Binding-site contacts:
Ligand atom C14 contacts residue HIS206 of chain 1.A at 3.6 Å.
Ligand atom C2 contacts residue ALA44 of chain 1.A at 3.8 Å (hydrophobic).
Ligand atom C13 contacts residue PHE207 of chain 1.A at 3.9 Å (hydrophobic).
Ligand atom C13 contacts residue ALA203 of chain 1.A at 3.4 Å (hydrophobic).
Ligand atom N24 contacts residue ASP45 of chain 1.A at 2.7 Å (salt-bridge).
Ligand atom C20 contacts residue ALA44 of chain 1.A at 3.8 Å (hydrophobic).
Ligand atom C9 contacts residue TYR98 of chain 1.A at 3.4 Å (hydrophobic).
Ligand atom O4 contacts residue LEU81 of chain 1.A at 3.8 Å.
Ligand atom C5 contacts residue TYR98 of chain 1.A at 3.6 Å (hydrophobic).
Ligand atom C6 contacts residue TYR98 of chain 1.A at 3.8 Å (hydrophobic).
Ligand atom C24 contacts residue PHE207 of chain 1.A at 3.7 Å (hydrophobic).
Ligand atom C15 contacts residue LEU114 of chain 1.A at 3.7 Å (hydrophobic).
Ligand atom C24 contacts residue ASP45 of chain 1.A at 3.2 Å.
Ligand atom C23 contacts residue ASP45 of chain 1.A at 3.3 Å.
Ligand atom C19 contacts residue TRP77 of chain 1.A at 3.6 Å (hydrophobic).
Ligand atom C23 contacts residue ALA44 of chain 1.A at 3.9 Å (hydrophobic).
Ligand atom C4 contacts residue TYR98 of chain 1.A at 3.9 Å (hydrophobic).
Ligand atom C25 contacts residue LEU212 of chain 1.A at 3.2 Å (hydrophobic).
Ligand atom C19 contacts residue ALA44 of chain 1.A at 3.4 Å (hydrophobic).
Ligand atom O4 contacts residue ARG88 of chain 1.A at 3.4 Å (salt-bridge).
Ligand atom C26 contacts residue ASP45 of chain 1.A at 3.3 Å.
Ligand atom C25 contacts residue CYS41 of chain 1.A at 3.9 Å (hydrophobic).
Ligand atom O4 contacts residue GLU47 of chain 1.A at 2.6 Å (salt-bridge).
Ligand atom C15 contacts residue LEU212 of chain 1.A at 3.7 Å (hydrophobic).
Ligand atom C21 contacts residue CYS41 of chain 1.A at 3.8 Å (hydrophobic).
Ligand atom C18 contacts residue LEU81 of chain 1.A at 3.7 Å (hydrophobic).
Ligand atom C10 contacts residue ILE121 of chain 1.A at 3.9 Å (hydrophobic).
Ligand atom C18 contacts residue MET78 of chain 1.A at 3.9 Å (hydrophobic).
Ligand atom C25 contacts residue ASP45 of chain 1.A at 3.6 Å.
Ligand atom C4 contacts residue GLU47 of chain 1.A at 3.3 Å.
Ligand atom C5 contacts residue LEU81 of chain 1.A at 3.7 Å (hydrophobic).
Ligand atom C20 contacts residue PHE207 of chain 1.A at 3.8 Å (hydrophobic).
Ligand atom O20 contacts residue PHE207 of chain 1.A at 3.1 Å.
Ligand atom C14 contacts residue LEU212 of chain 1.A at 3.9 Å (hydrophobic).
Ligand atom C2 contacts residue LEU40 of chain 1.A at 3.6 Å (hydrophobic).
Ligand atom C23 contacts residue PHE207 of chain 1.A at 3.9 Å (hydrophobic).
Ligand atom C10 contacts residue TYR98 of chain 1.A at 3.3 Å (hydrophobic).
Ligand atom C18 contacts residue ALA44 of chain 1.A at 3.6 Å (hydrophobic).
Ligand atom C26 contacts residue GLU213 of chain 1.A at 3.7 Å.
Ligand atom C3 contacts residue GLU47 of chain 1.A at 3.3 Å.

Sequence of chain 1.A:
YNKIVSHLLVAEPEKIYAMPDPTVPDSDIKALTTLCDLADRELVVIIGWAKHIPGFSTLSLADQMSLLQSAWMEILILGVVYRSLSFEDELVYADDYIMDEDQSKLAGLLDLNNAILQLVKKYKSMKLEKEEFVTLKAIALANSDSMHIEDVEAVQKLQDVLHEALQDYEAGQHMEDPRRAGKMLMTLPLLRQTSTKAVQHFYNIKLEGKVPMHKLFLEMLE

The small molecule below binds the protein below.
Small molecule (SMILES): CC/C(=C(\c1ccc(O)cc1)c1ccc(OCCN(C)C)cc1)c1ccccc1